A small-molecule ligand and the protein it binds are described below.
Small molecule (SMILES): CC(=O)N[C@@H]1[C@@H](O)[C@H](O)[C@@H](CO)O[C@H]1O

Binding-site contacts:
Ligand atom C8 contacts residue ASN287 of chain 1.A at 4.0 Å.
Ligand atom O7 contacts residue THR265 of chain 1.A at 4.4 Å.
Ligand atom O6 contacts residue LYS221 of chain 1.A at 4.0 Å.
Ligand atom C2 contacts residue ASN263 of chain 1.A at 2.5 Å.
Ligand atom C1 contacts residue ASN263 of chain 1.A at 1.4 Å.
Ligand atom C3 contacts residue ASN263 of chain 1.A at 3.8 Å.
Ligand atom O5 contacts residue ASN263 of chain 1.A at 2.5 Å (h-bond).
Ligand atom C4 contacts residue ASN263 of chain 1.A at 4.3 Å.
Ligand atom C5 contacts residue ASN263 of chain 1.A at 3.7 Å.
Ligand atom C6 contacts residue GLN262 of chain 1.A at 3.5 Å.
Ligand atom C5 contacts residue GLN262 of chain 1.A at 3.8 Å.
Ligand atom O5 contacts residue GLN262 of chain 1.A at 2.9 Å (h-bond).
Ligand atom C8 contacts residue ASN263 of chain 1.A at 3.5 Å.
Ligand atom O6 contacts residue GLN262 of chain 1.A at 4.1 Å.
Ligand atom C7 contacts residue ASN263 of chain 1.A at 3.3 Å.
Ligand atom C8 contacts residue GLN262 of chain 1.A at 3.6 Å.
Ligand atom C1 contacts residue GLN262 of chain 1.A at 3.9 Å.
Ligand atom O7 contacts residue ASN263 of chain 1.A at 4.1 Å.
Ligand atom O7 contacts residue ILE224 of chain 1.A at 3.8 Å.
Ligand atom N2 contacts residue ASN263 of chain 1.A at 2.9 Å (h-bond).

Sequence of chain 1.A:
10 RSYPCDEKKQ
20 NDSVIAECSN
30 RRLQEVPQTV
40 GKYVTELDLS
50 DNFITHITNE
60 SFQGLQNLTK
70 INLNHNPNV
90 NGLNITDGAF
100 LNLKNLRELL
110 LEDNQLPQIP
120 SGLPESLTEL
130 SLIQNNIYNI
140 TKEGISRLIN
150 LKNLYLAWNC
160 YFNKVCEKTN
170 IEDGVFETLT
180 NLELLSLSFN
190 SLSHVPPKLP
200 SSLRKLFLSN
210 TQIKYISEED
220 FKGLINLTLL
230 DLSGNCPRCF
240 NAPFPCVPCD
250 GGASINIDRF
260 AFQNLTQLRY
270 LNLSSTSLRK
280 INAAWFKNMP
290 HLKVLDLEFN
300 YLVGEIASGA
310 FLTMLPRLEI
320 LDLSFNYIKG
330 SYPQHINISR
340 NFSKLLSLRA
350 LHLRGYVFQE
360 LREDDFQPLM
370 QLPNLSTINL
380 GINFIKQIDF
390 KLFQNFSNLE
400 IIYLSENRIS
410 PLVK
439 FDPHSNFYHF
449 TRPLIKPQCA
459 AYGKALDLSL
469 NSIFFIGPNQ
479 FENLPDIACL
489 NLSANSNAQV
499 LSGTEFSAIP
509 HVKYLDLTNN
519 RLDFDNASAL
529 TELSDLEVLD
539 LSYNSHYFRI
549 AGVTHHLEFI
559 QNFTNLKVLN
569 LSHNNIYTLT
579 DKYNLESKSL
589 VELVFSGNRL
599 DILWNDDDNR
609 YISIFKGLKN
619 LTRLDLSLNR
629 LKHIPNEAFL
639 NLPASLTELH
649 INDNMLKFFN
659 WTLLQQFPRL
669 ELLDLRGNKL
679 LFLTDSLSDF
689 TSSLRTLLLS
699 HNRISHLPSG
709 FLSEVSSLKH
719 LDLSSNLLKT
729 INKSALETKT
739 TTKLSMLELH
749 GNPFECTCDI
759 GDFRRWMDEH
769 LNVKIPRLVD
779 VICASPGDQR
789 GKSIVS